Binding-site contacts:
Ligand atom C8 contacts residue ASN684 of chain 1.C at 4.4 Å.
Ligand atom O5 contacts residue ASN684 of chain 1.C at 2.4 Å (h-bond).
Ligand atom C8 contacts residue GLY1106 of chain 1.C at 4.2 Å.
Ligand atom C3 contacts residue ASN684 of chain 1.C at 3.8 Å.
Ligand atom C2 contacts residue ASN684 of chain 1.C at 2.5 Å.
Ligand atom C7 contacts residue ASN684 of chain 1.C at 3.3 Å.
Ligand atom C1 contacts residue ASN684 of chain 1.C at 1.4 Å.
Ligand atom O7 contacts residue ASN684 of chain 1.C at 3.4 Å (h-bond).
Ligand atom C4 contacts residue ASN684 of chain 1.C at 4.2 Å.
Ligand atom O7 contacts residue TYR771 of chain 1.A at 3.8 Å.
Ligand atom C5 contacts residue ASN684 of chain 1.C at 3.6 Å.
Ligand atom N2 contacts residue ASN684 of chain 1.C at 2.8 Å (h-bond).

A protein and the small-molecule ligand that binds it are described below.
Small molecule (SMILES): CC(=O)N[C@@H]1[C@@H](O)[C@H](O)[C@@H](CO)O[C@H]1O

Sequence of chain 1.C:
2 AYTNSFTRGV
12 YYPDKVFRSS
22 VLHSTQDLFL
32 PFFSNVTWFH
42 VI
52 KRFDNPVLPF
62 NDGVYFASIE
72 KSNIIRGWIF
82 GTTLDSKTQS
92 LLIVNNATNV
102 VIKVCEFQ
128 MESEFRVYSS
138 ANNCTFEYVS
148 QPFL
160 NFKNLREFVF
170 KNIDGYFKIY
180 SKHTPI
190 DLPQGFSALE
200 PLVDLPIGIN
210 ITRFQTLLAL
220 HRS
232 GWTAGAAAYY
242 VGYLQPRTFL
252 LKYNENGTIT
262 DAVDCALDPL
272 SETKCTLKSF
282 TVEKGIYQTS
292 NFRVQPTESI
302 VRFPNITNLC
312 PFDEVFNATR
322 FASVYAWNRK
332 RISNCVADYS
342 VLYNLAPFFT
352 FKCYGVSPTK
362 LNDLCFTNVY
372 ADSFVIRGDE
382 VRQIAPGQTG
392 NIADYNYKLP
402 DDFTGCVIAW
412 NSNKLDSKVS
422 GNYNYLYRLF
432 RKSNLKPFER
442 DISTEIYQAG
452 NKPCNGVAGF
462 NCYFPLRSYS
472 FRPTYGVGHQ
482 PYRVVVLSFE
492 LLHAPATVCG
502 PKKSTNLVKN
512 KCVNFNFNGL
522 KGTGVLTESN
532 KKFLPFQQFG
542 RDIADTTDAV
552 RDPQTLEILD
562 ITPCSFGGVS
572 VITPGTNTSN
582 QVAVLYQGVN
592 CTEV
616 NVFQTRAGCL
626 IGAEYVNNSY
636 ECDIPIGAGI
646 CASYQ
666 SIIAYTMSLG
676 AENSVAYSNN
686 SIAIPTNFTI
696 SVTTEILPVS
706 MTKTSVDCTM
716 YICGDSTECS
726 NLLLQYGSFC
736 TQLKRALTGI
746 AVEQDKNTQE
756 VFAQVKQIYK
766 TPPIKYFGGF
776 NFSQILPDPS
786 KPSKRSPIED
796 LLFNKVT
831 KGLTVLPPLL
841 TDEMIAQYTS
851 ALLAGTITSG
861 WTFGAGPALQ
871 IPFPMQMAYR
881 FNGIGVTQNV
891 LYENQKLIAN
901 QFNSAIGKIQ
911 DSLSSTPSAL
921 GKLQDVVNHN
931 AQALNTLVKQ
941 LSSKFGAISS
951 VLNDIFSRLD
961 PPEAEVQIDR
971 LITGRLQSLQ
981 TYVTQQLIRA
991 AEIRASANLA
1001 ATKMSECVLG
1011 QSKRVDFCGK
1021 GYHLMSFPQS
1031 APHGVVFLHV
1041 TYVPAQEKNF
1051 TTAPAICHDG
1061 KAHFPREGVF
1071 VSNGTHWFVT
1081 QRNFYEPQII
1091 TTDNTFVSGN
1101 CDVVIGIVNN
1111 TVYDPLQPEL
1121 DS

Sequence of chain 1.A:
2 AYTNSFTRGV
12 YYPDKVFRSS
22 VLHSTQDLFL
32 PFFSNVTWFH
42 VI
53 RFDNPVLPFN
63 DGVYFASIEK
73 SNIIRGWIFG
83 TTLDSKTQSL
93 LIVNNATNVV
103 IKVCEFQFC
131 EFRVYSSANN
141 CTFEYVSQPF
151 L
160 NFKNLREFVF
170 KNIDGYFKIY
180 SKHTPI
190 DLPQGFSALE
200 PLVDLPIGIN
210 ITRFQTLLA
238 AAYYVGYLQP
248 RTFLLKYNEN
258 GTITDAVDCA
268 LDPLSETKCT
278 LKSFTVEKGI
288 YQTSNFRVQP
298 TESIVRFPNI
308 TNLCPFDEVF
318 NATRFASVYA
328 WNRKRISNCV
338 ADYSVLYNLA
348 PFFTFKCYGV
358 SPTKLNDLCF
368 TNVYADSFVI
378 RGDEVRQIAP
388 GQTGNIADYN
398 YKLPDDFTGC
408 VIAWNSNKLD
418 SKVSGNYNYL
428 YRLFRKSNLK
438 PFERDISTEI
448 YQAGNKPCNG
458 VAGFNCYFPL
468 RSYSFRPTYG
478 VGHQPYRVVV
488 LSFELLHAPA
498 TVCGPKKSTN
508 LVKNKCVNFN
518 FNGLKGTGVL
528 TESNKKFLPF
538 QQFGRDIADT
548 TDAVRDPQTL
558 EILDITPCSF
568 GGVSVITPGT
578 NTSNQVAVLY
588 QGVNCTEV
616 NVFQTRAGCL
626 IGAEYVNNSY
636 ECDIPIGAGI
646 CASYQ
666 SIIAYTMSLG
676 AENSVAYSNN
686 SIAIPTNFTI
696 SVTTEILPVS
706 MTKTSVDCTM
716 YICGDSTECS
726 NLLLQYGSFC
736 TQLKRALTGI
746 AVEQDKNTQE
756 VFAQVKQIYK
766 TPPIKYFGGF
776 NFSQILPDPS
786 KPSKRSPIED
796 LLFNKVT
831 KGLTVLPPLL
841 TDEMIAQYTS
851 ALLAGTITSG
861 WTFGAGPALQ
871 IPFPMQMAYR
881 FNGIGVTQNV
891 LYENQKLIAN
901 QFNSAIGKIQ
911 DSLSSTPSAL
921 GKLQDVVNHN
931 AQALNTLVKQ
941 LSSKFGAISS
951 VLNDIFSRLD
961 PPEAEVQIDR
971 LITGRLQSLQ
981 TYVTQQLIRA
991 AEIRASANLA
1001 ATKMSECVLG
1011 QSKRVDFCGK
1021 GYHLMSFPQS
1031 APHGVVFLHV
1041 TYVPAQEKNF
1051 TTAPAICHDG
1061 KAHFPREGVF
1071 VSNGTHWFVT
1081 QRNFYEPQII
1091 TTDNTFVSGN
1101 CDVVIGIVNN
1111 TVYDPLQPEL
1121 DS